Sequence of chain 1.E:
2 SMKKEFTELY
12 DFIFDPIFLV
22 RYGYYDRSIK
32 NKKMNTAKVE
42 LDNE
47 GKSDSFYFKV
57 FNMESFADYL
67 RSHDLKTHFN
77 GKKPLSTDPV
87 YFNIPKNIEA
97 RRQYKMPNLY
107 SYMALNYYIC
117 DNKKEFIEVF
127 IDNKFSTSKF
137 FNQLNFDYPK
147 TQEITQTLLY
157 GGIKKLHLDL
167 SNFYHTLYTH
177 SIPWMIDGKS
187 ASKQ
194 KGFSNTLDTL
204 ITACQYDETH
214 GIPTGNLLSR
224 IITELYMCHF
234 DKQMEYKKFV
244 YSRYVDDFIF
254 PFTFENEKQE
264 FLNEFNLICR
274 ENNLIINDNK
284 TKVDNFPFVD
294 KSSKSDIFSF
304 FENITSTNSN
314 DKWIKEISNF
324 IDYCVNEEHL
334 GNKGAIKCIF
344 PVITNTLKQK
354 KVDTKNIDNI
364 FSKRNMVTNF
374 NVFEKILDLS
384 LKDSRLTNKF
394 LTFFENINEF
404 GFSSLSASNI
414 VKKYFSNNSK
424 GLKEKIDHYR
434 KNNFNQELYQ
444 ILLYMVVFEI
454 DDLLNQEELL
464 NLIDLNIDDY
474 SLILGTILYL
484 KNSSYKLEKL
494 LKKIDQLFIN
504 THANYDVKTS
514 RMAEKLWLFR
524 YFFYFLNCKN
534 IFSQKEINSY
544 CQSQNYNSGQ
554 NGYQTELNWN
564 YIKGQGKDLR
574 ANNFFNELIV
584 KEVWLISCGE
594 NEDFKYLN

Binding-site contacts:
Ligand atom C2 contacts residue VAL345 of chain 1.B at 3.5 Å (hydrophobic).
Ligand atom C4' contacts residue PTR46 of chain 1.B at 2.7 Å.
Ligand atom C4' contacts residue ASN32 of chain 1.B at 3.3 Å.
Ligand atom C5 contacts residue TYR247 of chain 1.B at 3.5 Å (hydrophobic).
Ligand atom O4' contacts residue PTR46 of chain 1.B at 2.7 Å (h-bond).
Ligand atom O3' contacts residue GLY337 of chain 1.B at 3.5 Å.
Ligand atom C4 contacts residue TYR247 of chain 1.B at 3.6 Å (hydrophobic).
Ligand atom O2 contacts residue PRO344 of chain 1.B at 3.3 Å.
Ligand atom O4' contacts residue CYS341 of chain 1.B at 3.4 Å (h-bond).
Ligand atom C5' contacts residue PTR46 of chain 1.B at 1.7 Å.
Ligand atom O3' contacts residue MG1 of chain 1.N at 3.0 Å.
Ligand atom N3 contacts residue THR147 of chain 1.B at 3.5 Å (h-bond).
Ligand atom C5' contacts residue ASP250 of chain 1.B at 3.4 Å.
Ligand atom N3 contacts residue TYR144 of chain 1.B at 3.3 Å.
Ligand atom N3 contacts residue TYR247 of chain 1.B at 3.4 Å.
Ligand atom N4 contacts residue TYR144 of chain 1.B at 3.6 Å.
Ligand atom OP2 contacts residue LYS340 of chain 1.B at 3.4 Å (salt-bridge).
Ligand atom O3' contacts residue LYS336 of chain 1.B at 3.1 Å (salt-bridge).
Ligand atom C2 contacts residue TYR144 of chain 1.B at 3.5 Å (hydrophobic).
Ligand atom O2 contacts residue LYS297 of chain 1.B at 3.1 Å (salt-bridge).
Ligand atom O3' contacts residue ASN32 of chain 1.B at 3.0 Å (h-bond).
Ligand atom N4 contacts residue THR147 of chain 1.B at 3.3 Å (h-bond).
Ligand atom OP1 contacts residue LYS315 of chain 1.E at 3.3 Å (salt-bridge).
Ligand atom C3' contacts residue ASN32 of chain 1.B at 3.6 Å.
Ligand atom N3 contacts residue ASN348 of chain 1.B at 3.4 Å (h-bond).
Ligand atom O2 contacts residue ASN348 of chain 1.B at 2.9 Å (h-bond).
Ligand atom C4' contacts residue GLY337 of chain 1.B at 3.5 Å.
Ligand atom OP2 contacts residue PRO145 of chain 1.B at 3.6 Å.
Ligand atom OP1 contacts residue ASP143 of chain 1.B at 3.4 Å (salt-bridge).
Ligand atom C5 contacts residue PHE301 of chain 1.B at 3.5 Å (hydrophobic).
Ligand atom OP1 contacts residue LYS340 of chain 1.B at 3.5 Å.
Ligand atom O2 contacts residue VAL248 of chain 1.B at 3.5 Å.
Ligand atom C1' contacts residue ASN32 of chain 1.B at 3.4 Å.
Ligand atom C2 contacts residue ASN348 of chain 1.B at 3.5 Å.
Ligand atom O2 contacts residue VAL345 of chain 1.B at 3.2 Å.
Ligand atom O2 contacts residue TYR144 of chain 1.B at 3.5 Å.
Ligand atom O4' contacts residue ASN32 of chain 1.B at 3.4 Å (h-bond).
Ligand atom OP1 contacts residue LYS336 of chain 1.B at 3.0 Å (salt-bridge).
Ligand atom C6 contacts residue PHE301 of chain 1.B at 3.6 Å (hydrophobic).
Ligand atom OP1 contacts residue LYS318 of chain 1.E at 3.0 Å (salt-bridge).

The small molecule below binds the protein below.
Small molecule (SMILES): C[C@H]1O[C@@H](n2ccc(N)nc2=O)C[C@@H]1O[P](=O)(O)OC[C@H]1O[C@@H](n2ccc(N)nc2=O)C[C@@H]1O.Nc1ccn([C@H]2C[C@H](O[P](=O)(O)OC[C@H]3O[C@@H](n4ccc(N)nc4=O)C[C@@H]3O[P](=O)(O)OC[C@H]3O[C@@H](n4ccc(N)nc4=O)C[C@@H]3O[P](=O)(O)OC[C@H]3O[C@@H](n4ccc(N)nc4=O)C[C@@H]3O[P](=O)(O)OC[C@H]3O[C@@H](n4ccc(N)nc4=O)C[C@@H]3O[P](=O)(O)OC[C@H]3O[C@@H](n4ccc(N)nc4=O)C[C@@H]3O[P](=O)(O)OC[C@H]3O[C@@H](n4ccc(N)nc4=O)C[C@@H]3O)[C@@H](CO)O2)c(=O)n1

Sequence of chain 1.B:
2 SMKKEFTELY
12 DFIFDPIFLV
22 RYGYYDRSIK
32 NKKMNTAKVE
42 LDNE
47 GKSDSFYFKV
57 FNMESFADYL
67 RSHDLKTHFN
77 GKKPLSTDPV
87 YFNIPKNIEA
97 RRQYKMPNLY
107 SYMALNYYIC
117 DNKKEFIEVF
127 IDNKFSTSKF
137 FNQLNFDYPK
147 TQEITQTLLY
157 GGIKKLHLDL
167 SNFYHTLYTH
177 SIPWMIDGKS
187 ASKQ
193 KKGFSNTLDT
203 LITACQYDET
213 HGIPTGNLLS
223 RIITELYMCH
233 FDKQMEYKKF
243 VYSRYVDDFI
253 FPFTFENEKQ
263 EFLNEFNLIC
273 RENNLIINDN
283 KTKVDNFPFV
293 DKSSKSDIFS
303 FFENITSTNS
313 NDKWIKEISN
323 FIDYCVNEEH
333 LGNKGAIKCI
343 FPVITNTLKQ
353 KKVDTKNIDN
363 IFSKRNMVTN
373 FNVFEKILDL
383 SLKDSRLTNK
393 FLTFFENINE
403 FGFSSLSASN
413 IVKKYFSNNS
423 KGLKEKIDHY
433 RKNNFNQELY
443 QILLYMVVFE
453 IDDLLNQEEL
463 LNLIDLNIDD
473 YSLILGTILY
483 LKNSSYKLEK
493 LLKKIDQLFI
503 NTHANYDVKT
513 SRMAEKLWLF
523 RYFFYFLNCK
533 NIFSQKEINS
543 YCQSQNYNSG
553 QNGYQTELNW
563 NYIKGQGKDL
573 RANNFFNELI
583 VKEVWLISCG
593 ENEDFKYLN